Sequence of chain 1.A:
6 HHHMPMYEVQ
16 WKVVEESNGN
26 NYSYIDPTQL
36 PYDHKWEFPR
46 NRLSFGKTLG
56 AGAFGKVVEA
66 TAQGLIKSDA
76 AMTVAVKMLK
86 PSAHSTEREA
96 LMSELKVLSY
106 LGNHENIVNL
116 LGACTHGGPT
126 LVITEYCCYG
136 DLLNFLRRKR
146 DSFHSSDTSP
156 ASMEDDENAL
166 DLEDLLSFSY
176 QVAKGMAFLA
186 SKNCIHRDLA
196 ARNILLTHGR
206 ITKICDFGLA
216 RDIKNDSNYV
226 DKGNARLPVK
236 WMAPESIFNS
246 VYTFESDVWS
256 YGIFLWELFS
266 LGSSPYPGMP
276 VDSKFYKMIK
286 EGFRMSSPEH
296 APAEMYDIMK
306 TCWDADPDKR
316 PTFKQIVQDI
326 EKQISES

Binding-site contacts:
Ligand atom N9 contacts residue ALA80 of chain 1.A at 3.4 Å.
Ligand atom C19 contacts residue LYS82 of chain 1.A at 3.8 Å.
Ligand atom N18 contacts residue CYS210 of chain 1.A at 3.5 Å.
Ligand atom C26 contacts residue GLU99 of chain 1.A at 3.1 Å.
Ligand atom C32 contacts residue CYS210 of chain 1.A at 3.6 Å (hydrophobic).
Ligand atom C16 contacts residue CYS210 of chain 1.A at 3.5 Å (hydrophobic).
Ligand atom N4 contacts residue LEU200 of chain 1.A at 3.7 Å.
Ligand atom C8 contacts residue LEU200 of chain 1.A at 3.2 Å (hydrophobic).
Ligand atom C35 contacts residue TRP16 of chain 1.A at 3.3 Å (hydrophobic).
Ligand atom C32 contacts residue ASP211 of chain 1.A at 3.3 Å.
Ligand atom C30 contacts residue THR129 of chain 1.A at 3.6 Å.
Ligand atom C26 contacts residue LYS82 of chain 1.A at 3.8 Å.
Ligand atom C32 contacts residue TRP16 of chain 1.A at 3.7 Å (hydrophobic).
Ligand atom C30 contacts residue LEU200 of chain 1.A at 3.7 Å (hydrophobic).
Ligand atom N34 contacts residue CYS210 of chain 1.A at 3.7 Å.
Ligand atom C16 contacts residue ASP211 of chain 1.A at 3.6 Å.
Ligand atom N9 contacts residue GLU130 of chain 1.A at 2.9 Å (salt-bridge).
Ligand atom C40 contacts residue ILE209 of chain 1.A at 3.8 Å (hydrophobic).
Ligand atom C19 contacts residue ASP211 of chain 1.A at 3.7 Å.
Ligand atom F42 contacts residue HIS191 of chain 1.A at 3.6 Å.
Ligand atom C35 contacts residue CYS210 of chain 1.A at 3.8 Å (hydrophobic).
Ligand atom N4 contacts residue CYS132 of chain 1.A at 3.0 Å (h-bond).
Ligand atom C11 contacts residue LEU200 of chain 1.A at 3.6 Å (hydrophobic).
Ligand atom C7 contacts residue LEU200 of chain 1.A at 3.3 Å (hydrophobic).
Ligand atom N18 contacts residue ASP211 of chain 1.A at 3.1 Å (salt-bridge).
Ligand atom C29 contacts residue ASP211 of chain 1.A at 3.5 Å.
Ligand atom C20 contacts residue LYS82 of chain 1.A at 3.7 Å.
Ligand atom C30 contacts residue ALA80 of chain 1.A at 3.8 Å (hydrophobic).
Ligand atom C26 contacts residue ASP211 of chain 1.A at 3.5 Å.
Ligand atom N9 contacts residue LEU200 of chain 1.A at 3.5 Å.
Ligand atom F43 contacts residue CYS210 of chain 1.A at 3.5 Å.
Ligand atom F42 contacts residue LEU184 of chain 1.A at 3.2 Å.
Ligand atom C2 contacts residue CYS132 of chain 1.A at 3.3 Å (hydrophobic).
Ligand atom F42 contacts residue TRP16 of chain 1.A at 3.2 Å.
Ligand atom N34 contacts residue TRP16 of chain 1.A at 3.2 Å.
Ligand atom C36 contacts residue VAL113 of chain 1.A at 3.6 Å (hydrophobic).
Ligand atom F43 contacts residue ILE209 of chain 1.A at 2.8 Å.
Ligand atom N24 contacts residue GLU99 of chain 1.A at 3.0 Å (salt-bridge).
Ligand atom F41 contacts residue ILE112 of chain 1.A at 3.3 Å.
Ligand atom C40 contacts residue TRP16 of chain 1.A at 3.6 Å (hydrophobic).

A protein and the small-molecule ligand that binds it are described below.
Small molecule (SMILES): FC(F)(F)c1ccc(CNc2ccc(Cc3c[nH]c4ncc(Cl)cc34)cn2)cn1